Sequence of chain 1.C:
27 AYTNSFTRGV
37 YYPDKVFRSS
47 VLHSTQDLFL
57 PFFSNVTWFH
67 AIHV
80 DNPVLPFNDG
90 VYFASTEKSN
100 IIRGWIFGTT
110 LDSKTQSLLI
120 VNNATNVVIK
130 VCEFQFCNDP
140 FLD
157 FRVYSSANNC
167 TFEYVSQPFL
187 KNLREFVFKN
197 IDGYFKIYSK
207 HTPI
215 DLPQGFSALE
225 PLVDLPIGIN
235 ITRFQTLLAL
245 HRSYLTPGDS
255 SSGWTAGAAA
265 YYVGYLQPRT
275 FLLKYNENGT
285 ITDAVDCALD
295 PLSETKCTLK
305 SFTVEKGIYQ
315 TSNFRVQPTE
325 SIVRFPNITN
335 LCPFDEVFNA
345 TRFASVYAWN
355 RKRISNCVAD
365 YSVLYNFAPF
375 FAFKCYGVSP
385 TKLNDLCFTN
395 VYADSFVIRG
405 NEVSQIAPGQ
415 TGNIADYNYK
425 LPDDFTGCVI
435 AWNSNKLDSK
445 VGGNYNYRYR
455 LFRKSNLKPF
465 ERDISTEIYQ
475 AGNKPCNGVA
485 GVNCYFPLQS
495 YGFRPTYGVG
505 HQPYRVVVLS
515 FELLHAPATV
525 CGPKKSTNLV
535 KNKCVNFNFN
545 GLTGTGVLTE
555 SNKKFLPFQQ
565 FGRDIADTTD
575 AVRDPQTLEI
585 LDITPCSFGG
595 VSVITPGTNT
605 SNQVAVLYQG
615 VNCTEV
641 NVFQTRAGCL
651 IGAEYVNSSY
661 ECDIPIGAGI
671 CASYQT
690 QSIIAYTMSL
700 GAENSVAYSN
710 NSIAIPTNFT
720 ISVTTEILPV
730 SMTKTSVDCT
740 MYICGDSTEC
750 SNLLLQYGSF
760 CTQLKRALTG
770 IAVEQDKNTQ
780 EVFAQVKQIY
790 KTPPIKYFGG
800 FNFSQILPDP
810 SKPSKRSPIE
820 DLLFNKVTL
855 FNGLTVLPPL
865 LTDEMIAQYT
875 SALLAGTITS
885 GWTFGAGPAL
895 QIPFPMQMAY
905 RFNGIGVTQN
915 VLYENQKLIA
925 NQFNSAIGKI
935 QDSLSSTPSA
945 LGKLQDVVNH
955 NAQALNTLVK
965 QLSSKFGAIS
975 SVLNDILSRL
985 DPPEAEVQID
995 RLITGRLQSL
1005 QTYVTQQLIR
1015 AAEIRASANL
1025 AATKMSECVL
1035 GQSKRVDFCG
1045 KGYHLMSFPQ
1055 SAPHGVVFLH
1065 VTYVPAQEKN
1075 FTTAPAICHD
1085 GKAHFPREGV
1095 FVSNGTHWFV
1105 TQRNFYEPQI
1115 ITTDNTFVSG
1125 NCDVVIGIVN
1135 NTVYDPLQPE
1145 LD

A small-molecule ligand and the protein it binds are described below.
Small molecule (SMILES): CC(=O)N[C@@H]1[C@@H](O)[C@H](O)[C@@H](CO)O[C@H]1O

Binding-site contacts:
Ligand atom C2 contacts residue ASN657 of chain 1.C at 3.0 Å.
Ligand atom C3 contacts residue ASN657 of chain 1.C at 4.4 Å.
Ligand atom C8 contacts residue ASN657 of chain 1.C at 4.4 Å.
Ligand atom O7 contacts residue ASN657 of chain 1.C at 3.0 Å (h-bond).
Ligand atom N2 contacts residue ASN657 of chain 1.C at 3.3 Å (h-bond).
Ligand atom C1 contacts residue ASN657 of chain 1.C at 3.1 Å.
Ligand atom O5 contacts residue ASN657 of chain 1.C at 3.6 Å.
Ligand atom C7 contacts residue ASN657 of chain 1.C at 3.3 Å.